Sequence of chain 1.A:
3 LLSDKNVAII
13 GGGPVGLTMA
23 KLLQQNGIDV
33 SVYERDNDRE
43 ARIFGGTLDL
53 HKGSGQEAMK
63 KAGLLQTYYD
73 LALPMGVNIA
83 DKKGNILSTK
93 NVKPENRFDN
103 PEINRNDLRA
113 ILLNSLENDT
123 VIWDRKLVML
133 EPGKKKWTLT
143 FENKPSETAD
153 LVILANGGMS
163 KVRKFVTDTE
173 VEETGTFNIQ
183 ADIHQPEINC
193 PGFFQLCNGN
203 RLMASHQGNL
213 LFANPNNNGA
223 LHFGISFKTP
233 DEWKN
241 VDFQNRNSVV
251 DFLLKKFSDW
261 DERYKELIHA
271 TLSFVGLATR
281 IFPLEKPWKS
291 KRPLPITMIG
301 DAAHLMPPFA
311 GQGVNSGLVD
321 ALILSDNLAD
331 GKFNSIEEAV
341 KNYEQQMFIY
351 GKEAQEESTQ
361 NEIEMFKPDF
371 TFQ

The protein below binds the small molecule below.
Small molecule (SMILES): C[NH+](C)c1cc(NC(=O)CNC(C)(C)C)c(O)c2c1C[C@H]1C[C@H]3[C@H]([NH+](C)C)C(O)=C(C(N)=O)C(=O)[C@@]3(O)C(O)=C1C2=O

Binding-site contacts:
Ligand atom C10 contacts residue ALA310 of chain 1.A at 3.8 Å (hydrophobic).
Ligand atom O1 contacts residue ARG203 of chain 1.A at 3.8 Å.
Ligand atom C72 contacts residue PHE372 of chain 1.A at 3.5 Å (hydrophobic).
Ligand atom O91 contacts residue ALA310 of chain 1.A at 3.5 Å.
Ligand atom N21 contacts residue THR49 of chain 1.A at 3.0 Å (h-bond).
Ligand atom C42 contacts residue PHE214 of chain 1.A at 3.5 Å (hydrophobic).
Ligand atom C43 contacts residue FAD1 of chain 1.G at 3.8 Å.
Ligand atom O21 contacts residue ASN216 of chain 1.A at 3.4 Å.
Ligand atom C72 contacts residue MET365 of chain 1.A at 3.7 Å (hydrophobic).
Ligand atom O1C contacts residue FAD1 of chain 1.G at 2.6 Å (h-bond).
Ligand atom O12 contacts residue ARG203 of chain 1.A at 3.4 Å (salt-bridge).
Ligand atom C96 contacts residue GLN373 of chain 1.A at 3.5 Å.
Ligand atom C91 contacts residue ALA310 of chain 1.A at 3.7 Å (hydrophobic).
Ligand atom O11 contacts residue ARG203 of chain 1.A at 3.6 Å (salt-bridge).
Ligand atom O3 contacts residue ALA215 of chain 1.A at 3.7 Å.
Ligand atom O1 contacts residue FAD1 of chain 1.G at 2.6 Å (h-bond).
Ligand atom C71 contacts residue MET365 of chain 1.A at 3.5 Å (hydrophobic).
Ligand atom C1 contacts residue FAD1 of chain 1.G at 3.4 Å.
Ligand atom C42 contacts residue GLN182 of chain 1.A at 3.5 Å.
Ligand atom C4 contacts residue PHE214 of chain 1.A at 3.6 Å (hydrophobic).
Ligand atom O12 contacts residue FAD1 of chain 1.G at 2.6 Å (h-bond).
Ligand atom O10 contacts residue GLY311 of chain 1.A at 3.4 Å (h-bond).
Ligand atom N7 contacts residue PHE309 of chain 1.A at 3.2 Å (h-bond).
Ligand atom C1C contacts residue FAD1 of chain 1.G at 3.4 Å.
Ligand atom C71 contacts residue PHE309 of chain 1.A at 3.6 Å (hydrophobic).
Ligand atom C42 contacts residue GLY226 of chain 1.A at 3.3 Å.
Ligand atom C51 contacts residue PRO308 of chain 1.A at 3.5 Å (hydrophobic).
Ligand atom C61 contacts residue PHE309 of chain 1.A at 3.8 Å (hydrophobic).
Ligand atom C12 contacts residue FAD1 of chain 1.G at 3.2 Å.
Ligand atom O91 contacts residue ASN361 of chain 1.A at 3.3 Å (h-bond).
Ligand atom O3 contacts residue PHE214 of chain 1.A at 3.5 Å.
Ligand atom O1 contacts residue THR49 of chain 1.A at 3.3 Å (h-bond).
Ligand atom C7 contacts residue PHE309 of chain 1.A at 3.2 Å (hydrophobic).
Ligand atom N21 contacts residue GLU104 of chain 1.A at 3.4 Å (salt-bridge).
Ligand atom C8 contacts residue PHE309 of chain 1.A at 3.5 Å (hydrophobic).
Ligand atom C10 contacts residue GLY311 of chain 1.A at 3.6 Å.
Ligand atom N21 contacts residue ARG203 of chain 1.A at 3.2 Å (salt-bridge).
Ligand atom N21 contacts residue ASN216 of chain 1.A at 3.8 Å.
Ligand atom C5 contacts residue PHE214 of chain 1.A at 3.6 Å (hydrophobic).
Ligand atom N7 contacts residue MET365 of chain 1.A at 3.7 Å.